Binding-site contacts:
Ligand atom C8 contacts residue MET118 of chain 1.A at 4.3 Å (hydrophobic).
Ligand atom C3 contacts residue ASN67 of chain 1.A at 3.8 Å.
Ligand atom C8 contacts residue PHE90 of chain 1.A at 3.9 Å (hydrophobic).
Ligand atom C8 contacts residue ASN67 of chain 1.A at 4.2 Å.
Ligand atom O5 contacts residue ASN67 of chain 1.A at 2.4 Å (h-bond).
Ligand atom C7 contacts residue ASN67 of chain 1.A at 3.7 Å.
Ligand atom N2 contacts residue ASN67 of chain 1.A at 2.9 Å (h-bond).
Ligand atom C2 contacts residue ASN67 of chain 1.A at 2.5 Å.
Ligand atom C1 contacts residue ASN67 of chain 1.A at 1.4 Å.
Ligand atom C4 contacts residue ASN67 of chain 1.A at 4.2 Å.
Ligand atom O7 contacts residue ASN67 of chain 1.A at 4.1 Å.
Ligand atom C5 contacts residue ASN67 of chain 1.A at 3.7 Å.

This protein binds this small molecule.
Small molecule (SMILES): CC(=O)N[C@@H]1[C@@H](O)[C@H](O)[C@@H](CO)O[C@H]1O

Sequence of chain 1.A:
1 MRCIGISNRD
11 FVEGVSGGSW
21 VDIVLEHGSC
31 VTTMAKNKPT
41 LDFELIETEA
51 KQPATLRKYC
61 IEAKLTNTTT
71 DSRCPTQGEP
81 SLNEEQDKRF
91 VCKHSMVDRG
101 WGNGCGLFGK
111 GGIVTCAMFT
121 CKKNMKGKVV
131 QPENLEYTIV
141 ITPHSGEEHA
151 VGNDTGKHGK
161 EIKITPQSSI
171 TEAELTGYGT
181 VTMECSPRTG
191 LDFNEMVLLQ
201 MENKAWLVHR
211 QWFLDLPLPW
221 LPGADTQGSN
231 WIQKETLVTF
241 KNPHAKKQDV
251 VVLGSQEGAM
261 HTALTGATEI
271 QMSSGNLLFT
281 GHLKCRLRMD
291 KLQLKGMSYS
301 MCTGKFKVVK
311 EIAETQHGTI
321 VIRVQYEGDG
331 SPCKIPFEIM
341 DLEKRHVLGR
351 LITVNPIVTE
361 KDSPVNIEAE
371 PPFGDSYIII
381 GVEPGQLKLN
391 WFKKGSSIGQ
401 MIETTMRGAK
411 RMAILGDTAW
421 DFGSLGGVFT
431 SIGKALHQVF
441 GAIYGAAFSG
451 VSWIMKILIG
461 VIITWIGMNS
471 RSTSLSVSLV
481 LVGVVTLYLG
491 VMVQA